Sequence of chain 1.A:
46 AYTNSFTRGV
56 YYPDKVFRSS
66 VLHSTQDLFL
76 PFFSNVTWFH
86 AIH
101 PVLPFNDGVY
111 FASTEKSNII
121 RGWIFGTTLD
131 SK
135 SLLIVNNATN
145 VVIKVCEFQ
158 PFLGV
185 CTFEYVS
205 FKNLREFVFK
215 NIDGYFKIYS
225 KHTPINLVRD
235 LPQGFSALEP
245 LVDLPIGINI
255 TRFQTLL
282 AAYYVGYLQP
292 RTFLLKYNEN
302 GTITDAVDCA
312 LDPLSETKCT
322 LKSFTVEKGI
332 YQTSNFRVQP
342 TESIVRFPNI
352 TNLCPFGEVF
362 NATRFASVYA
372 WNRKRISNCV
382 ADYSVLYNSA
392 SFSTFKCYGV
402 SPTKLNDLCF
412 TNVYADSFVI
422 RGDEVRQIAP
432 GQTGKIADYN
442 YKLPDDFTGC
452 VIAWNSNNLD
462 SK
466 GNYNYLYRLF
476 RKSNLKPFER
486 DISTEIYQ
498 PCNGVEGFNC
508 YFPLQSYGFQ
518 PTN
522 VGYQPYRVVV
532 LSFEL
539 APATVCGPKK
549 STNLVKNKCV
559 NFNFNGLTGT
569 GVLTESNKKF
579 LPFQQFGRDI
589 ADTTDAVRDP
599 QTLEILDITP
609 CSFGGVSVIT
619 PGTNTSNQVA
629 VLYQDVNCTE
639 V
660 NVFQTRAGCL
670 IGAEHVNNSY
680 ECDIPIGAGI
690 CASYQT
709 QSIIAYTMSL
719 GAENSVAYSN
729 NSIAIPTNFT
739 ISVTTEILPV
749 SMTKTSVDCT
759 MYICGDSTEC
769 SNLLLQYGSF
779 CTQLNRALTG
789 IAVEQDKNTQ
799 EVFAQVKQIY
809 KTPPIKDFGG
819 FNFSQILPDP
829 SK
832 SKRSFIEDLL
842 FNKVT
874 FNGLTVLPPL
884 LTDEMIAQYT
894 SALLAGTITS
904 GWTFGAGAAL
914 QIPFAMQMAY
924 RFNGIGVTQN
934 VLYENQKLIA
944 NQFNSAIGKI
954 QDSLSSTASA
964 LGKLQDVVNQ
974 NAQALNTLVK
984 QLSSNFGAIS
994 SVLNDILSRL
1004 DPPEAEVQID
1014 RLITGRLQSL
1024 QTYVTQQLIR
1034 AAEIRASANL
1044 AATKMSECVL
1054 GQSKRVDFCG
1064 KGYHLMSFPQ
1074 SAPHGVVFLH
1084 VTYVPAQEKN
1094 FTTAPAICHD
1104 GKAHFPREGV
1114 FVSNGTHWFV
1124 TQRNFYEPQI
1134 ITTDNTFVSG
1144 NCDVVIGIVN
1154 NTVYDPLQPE

Binding-site contacts:
Ligand atom O5 contacts residue THR255 of chain 1.A at 3.5 Å.
Ligand atom C1 contacts residue THR255 of chain 1.A at 3.6 Å.
Ligand atom C5 contacts residue ASN253 of chain 1.A at 3.8 Å.
Ligand atom C4 contacts residue ASN253 of chain 1.A at 4.3 Å.
Ligand atom O5 contacts residue ASN253 of chain 1.A at 2.4 Å (h-bond).
Ligand atom O5 contacts residue THR127 of chain 1.A at 4.5 Å.
Ligand atom C5 contacts residue THR255 of chain 1.A at 3.9 Å.
Ligand atom C2 contacts residue ASN253 of chain 1.A at 2.5 Å.
Ligand atom O6 contacts residue THR255 of chain 1.A at 3.8 Å.
Ligand atom C8 contacts residue ASN253 of chain 1.A at 4.2 Å.
Ligand atom N2 contacts residue ASN253 of chain 1.A at 2.9 Å (h-bond).
Ligand atom C3 contacts residue ASN253 of chain 1.A at 3.8 Å.
Ligand atom O7 contacts residue ASN253 of chain 1.A at 3.0 Å (h-bond).
Ligand atom C1 contacts residue ASN253 of chain 1.A at 1.5 Å.
Ligand atom C6 contacts residue THR255 of chain 1.A at 4.5 Å.
Ligand atom C7 contacts residue ASN253 of chain 1.A at 3.2 Å.

A protein and the small-molecule ligand that binds it are described below.
Small molecule (SMILES): CC(=O)N[C@@H]1[C@@H](O)[C@H](O)[C@@H](CO)O[C@H]1O